This small molecule binds to this protein.
Small molecule (SMILES): CN(C)c1ccc2c(-c3cc(C(=O)NCCOCCOCCCCNS(=O)(=O)C(F)(F)F)ccc3C(=O)O)c3ccc(=[N+](C)C)cc-3oc2c1

Binding-site contacts:
Ligand atom O1 contacts residue ALA143 of chain 1.A at 3.7 Å.
Ligand atom O3 contacts residue PHE166 of chain 1.A at 3.0 Å.
Ligand atom F2 contacts residue LEU244 of chain 1.A at 3.5 Å.
Ligand atom F1 contacts residue PHE147 of chain 1.A at 3.4 Å.
Ligand atom C8 contacts residue ASP104 of chain 1.A at 3.4 Å.
Ligand atom C contacts residue THR146 of chain 1.A at 3.7 Å.
Ligand atom C19 contacts residue VAL165 of chain 1.A at 3.5 Å (hydrophobic).
Ligand atom C20 contacts residue VAL165 of chain 1.A at 3.8 Å (hydrophobic).
Ligand atom F1 contacts residue TRP139 of chain 1.A at 3.2 Å.
Ligand atom N1 contacts residue ASN39 of chain 1.A at 3.7 Å.
Ligand atom O3 contacts residue PHE147 of chain 1.A at 3.6 Å.
Ligand atom C21 contacts residue GLN163 of chain 1.A at 3.5 Å.
Ligand atom F2 contacts residue ASP104 of chain 1.A at 3.6 Å.
Ligand atom O4 contacts residue ASN39 of chain 1.A at 3.1 Å.
Ligand atom C6 contacts residue ASN270 of chain 1.A at 3.7 Å.
Ligand atom O contacts residue THR170 of chain 1.A at 2.8 Å (h-bond).
Ligand atom C29 contacts residue GLY169 of chain 1.A at 3.7 Å.
Ligand atom C3 contacts residue ALA143 of chain 1.A at 3.6 Å (hydrophobic).
Ligand atom S contacts residue ASP104 of chain 1.A at 3.6 Å.
Ligand atom C11 contacts residue THR146 of chain 1.A at 3.6 Å.
Ligand atom C29 contacts residue GLU168 of chain 1.A at 3.3 Å.
Ligand atom F2 contacts residue LEU207 of chain 1.A at 3.6 Å.
Ligand atom C4 contacts residue PHE147 of chain 1.A at 3.6 Å (hydrophobic).
Ligand atom C3 contacts residue PHE142 of chain 1.A at 3.7 Å (hydrophobic).
Ligand atom C32 contacts residue GLU168 of chain 1.A at 3.7 Å.
Ligand atom F contacts residue LEU207 of chain 1.A at 3.5 Å.
Ligand atom N1 contacts residue ASP104 of chain 1.A at 2.7 Å (salt-bridge).
Ligand atom C5 contacts residue PHE147 of chain 1.A at 3.4 Å (hydrophobic).
Ligand atom O1 contacts residue PHE147 of chain 1.A at 3.2 Å.
Ligand atom O1 contacts residue THR170 of chain 1.A at 3.4 Å.
Ligand atom C4 contacts residue ALA143 of chain 1.A at 3.8 Å (hydrophobic).
Ligand atom O4 contacts residue ASP104 of chain 1.A at 3.3 Å (salt-bridge).
Ligand atom C8 contacts residue ASN270 of chain 1.A at 3.7 Å.
Ligand atom C28 contacts residue GLU168 of chain 1.A at 3.8 Å.
Ligand atom N contacts residue THR146 of chain 1.A at 3.4 Å (h-bond).
Ligand atom C28 contacts residue GLY169 of chain 1.A at 3.5 Å.
Ligand atom C1 contacts residue THR146 of chain 1.A at 3.8 Å.
Ligand atom O4 contacts residue TRP105 of chain 1.A at 2.9 Å.
Ligand atom C25 contacts residue GLY169 of chain 1.A at 3.6 Å.
Ligand atom O3 contacts residue ASN39 of chain 1.A at 3.4 Å (h-bond).

Sequence of chain 1.A:
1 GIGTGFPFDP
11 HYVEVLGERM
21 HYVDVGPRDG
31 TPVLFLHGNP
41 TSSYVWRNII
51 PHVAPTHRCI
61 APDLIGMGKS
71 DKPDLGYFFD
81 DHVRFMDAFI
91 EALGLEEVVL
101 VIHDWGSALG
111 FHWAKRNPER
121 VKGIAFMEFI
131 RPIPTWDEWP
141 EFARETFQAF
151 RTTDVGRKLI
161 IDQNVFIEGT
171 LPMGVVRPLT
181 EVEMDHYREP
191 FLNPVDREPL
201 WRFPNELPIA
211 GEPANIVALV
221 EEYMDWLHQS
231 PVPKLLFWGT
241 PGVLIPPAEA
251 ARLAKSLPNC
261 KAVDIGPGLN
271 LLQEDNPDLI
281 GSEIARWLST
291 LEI